Sequence of chain 34.C:
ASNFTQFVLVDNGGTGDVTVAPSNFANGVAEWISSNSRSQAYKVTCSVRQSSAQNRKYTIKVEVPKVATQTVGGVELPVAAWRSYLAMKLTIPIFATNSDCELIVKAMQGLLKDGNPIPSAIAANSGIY

Sequence of chain 5.C:
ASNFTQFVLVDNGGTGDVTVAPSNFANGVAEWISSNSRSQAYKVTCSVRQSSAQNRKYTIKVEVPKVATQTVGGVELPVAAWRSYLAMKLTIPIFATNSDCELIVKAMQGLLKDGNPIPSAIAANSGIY

The protein below binds the small molecule below.
Small molecule (SMILES): Nc1ccn([C@@H]2O[C@H](CO[P](=O)(O)O[C@H]3[C@@H](O)[C@H](n4cnc5c(N)ncnc54)O[C@@H]3CO[P](=O)(O)O[C@H]3[C@@H](O)[C@H](n4cnc5c(=O)nc(N)[nH]c54)O[C@@H]3CO[P](=O)(O)O[C@H]3[C@@H](O)[C@H](n4cnc5c(N)ncnc54)O[C@@H]3CO[P](=O)(O)O[C@H]3[C@@H](O)[C@H](n4cnc5c(N)ncnc54)O[C@@H]3CO[P](=O)(O)O[C@H]3[C@@H](O)[C@H](n4ccc(=O)[nH]c4=O)O[C@@H]3CO[P](=O)(O)O[C@H]3[C@@H](O)[C@H](n4ccc(N)nc4=O)O[C@@H]3CO[P](=O)(O)O[C@H]3[C@@H](O)[C@H](n4ccc(=O)[nH]c4=O)O[C@@H]3CO[P](=O)(O)O[C@H]3[C@@H](O)[C@H](n4cnc5c(=O)nc(N)[nH]c54)O[C@@H]3CO)[C@@H](O)[C@H]2O)c(=O)n1

Binding-site contacts:
Ligand atom P contacts residue SER51 of chain 34.C at 3.3 Å.
Ligand atom OP1 contacts residue ASN55 of chain 34.C at 3.0 Å (h-bond).
Ligand atom N6 contacts residue THR59 of chain 5.C at 2.7 Å (h-bond).
Ligand atom OP2 contacts residue LYS43 of chain 5.C at 2.7 Å (salt-bridge).
Ligand atom C5' contacts residue ARG49 of chain 34.C at 2.6 Å.
Ligand atom C4' contacts residue ARG49 of chain 34.C at 3.6 Å.
Ligand atom C6 contacts residue THR59 of chain 5.C at 3.5 Å.
Ligand atom OP1 contacts residue ARG49 of chain 34.C at 2.6 Å (salt-bridge).
Ligand atom O4' contacts residue LYS61 of chain 5.C at 3.7 Å.
Ligand atom OP1 contacts residue ASN55 of chain 34.C at 3.2 Å.
Ligand atom O3' contacts residue SER51 of chain 34.C at 3.3 Å (h-bond).
Ligand atom N7 contacts residue THR45 of chain 5.C at 2.7 Å (h-bond).
Ligand atom OP1 contacts residue LYS57 of chain 34.C at 2.9 Å.
Ligand atom OP1 contacts residue SER52 of chain 34.C at 3.1 Å.
Ligand atom N1 contacts residue SER47 of chain 5.C at 2.7 Å (h-bond).
Ligand atom OP2 contacts residue LYS57 of chain 34.C at 3.5 Å (salt-bridge).
Ligand atom N6 contacts residue THR45 of chain 5.C at 2.8 Å (h-bond).
Ligand atom OP2 contacts residue TYR85 of chain 5.C at 2.6 Å (h-bond).
Ligand atom C5' contacts residue LYS57 of chain 34.C at 3.8 Å.
Ligand atom O3' contacts residue ARG49 of chain 34.C at 3.6 Å (salt-bridge).
Ligand atom P contacts residue LYS57 of chain 34.C at 3.1 Å.
Ligand atom O5' contacts residue LYS89 of chain 34.C at 3.2 Å (salt-bridge).
Ligand atom C8 contacts residue LYS61 of chain 5.C at 3.6 Å.
Ligand atom C2 contacts residue SER47 of chain 5.C at 3.2 Å.
Ligand atom O5' contacts residue ARG49 of chain 34.C at 3.6 Å (salt-bridge).
Ligand atom N7 contacts residue LYS61 of chain 5.C at 3.4 Å.
Ligand atom P contacts residue ARG49 of chain 34.C at 3.7 Å.
Ligand atom OP1 contacts residue SER51 of chain 34.C at 2.7 Å (h-bond).
Ligand atom N7 contacts residue TYR85 of chain 5.C at 3.8 Å.
Ligand atom C6 contacts residue THR45 of chain 5.C at 3.4 Å.
Ligand atom N9 contacts residue LYS61 of chain 5.C at 3.8 Å.
Ligand atom N6 contacts residue CYS46 of chain 5.C at 3.6 Å (h-bond).
Ligand atom N1 contacts residue THR59 of chain 5.C at 3.4 Å.
Ligand atom OP2 contacts residue LYS89 of chain 34.C at 3.5 Å (salt-bridge).
Ligand atom OP2 contacts residue LYS57 of chain 34.C at 3.0 Å (salt-bridge).
Ligand atom OP1 contacts residue LYS89 of chain 34.C at 3.5 Å (salt-bridge).
Ligand atom C5 contacts residue THR45 of chain 5.C at 3.4 Å.
Ligand atom OP2 contacts residue SER51 of chain 34.C at 3.3 Å (h-bond).
Ligand atom O5' contacts residue LYS57 of chain 34.C at 2.8 Å (salt-bridge).
Ligand atom OP2 contacts residue THR91 of chain 34.C at 3.7 Å.